Binding-site contacts:
Ligand atom N2 contacts residue LEU298 of chain 2.A at 3.7 Å.
Ligand atom N contacts residue LYS163 of chain 4.A at 3.9 Å.
Ligand atom C5 contacts residue ARG299 of chain 2.A at 3.4 Å.
Ligand atom C9 contacts residue THR179 of chain 2.A at 3.6 Å.
Ligand atom C4 contacts residue ASP174 of chain 2.A at 3.9 Å.
Ligand atom C16 contacts residue ASP174 of chain 2.A at 3.4 Å.
Ligand atom C14 contacts residue LEU298 of chain 2.A at 3.6 Å (hydrophobic).
Ligand atom C12 contacts residue SER175 of chain 2.A at 3.7 Å.
Ligand atom C13 contacts residue LEU142 of chain 2.A at 3.5 Å (hydrophobic).
Ligand atom N contacts residue LEU309 of chain 2.A at 3.5 Å.
Ligand atom C13 contacts residue SER175 of chain 2.A at 3.1 Å.
Ligand atom C4 contacts residue LYS163 of chain 4.A at 3.6 Å.
Ligand atom C4 contacts residue ARG299 of chain 2.A at 3.7 Å.
Ligand atom C12 contacts residue ASP174 of chain 2.A at 3.8 Å.
Ligand atom C11 contacts residue SO41 of chain 2.D at 3.5 Å.
Ligand atom S contacts residue ASP174 of chain 2.A at 3.6 Å (salt-bridge).
Ligand atom C8 contacts residue SO41 of chain 2.D at 3.1 Å.
Ligand atom C14 contacts residue SER175 of chain 2.A at 3.5 Å.
Ligand atom C14 contacts residue LEU142 of chain 2.A at 3.8 Å (hydrophobic).
Ligand atom C12 contacts residue TRP138 of chain 2.A at 3.7 Å (hydrophobic).
Ligand atom C14 contacts residue LYS295 of chain 2.A at 3.8 Å.
Ligand atom C7 contacts residue SO41 of chain 2.D at 3.5 Å.
Ligand atom C15 contacts residue ASP174 of chain 2.A at 3.7 Å.
Ligand atom C2 contacts residue ARG299 of chain 2.A at 3.7 Å.
Ligand atom C10 contacts residue LEU309 of chain 2.A at 3.4 Å (hydrophobic).
Ligand atom S contacts residue ARG299 of chain 2.A at 3.5 Å.
Ligand atom C8 contacts residue THR179 of chain 2.A at 3.8 Å.
Ligand atom C3 contacts residue ARG299 of chain 2.A at 3.8 Å.
Ligand atom C13 contacts residue TRP138 of chain 2.A at 3.9 Å (hydrophobic).
Ligand atom C contacts residue ARG299 of chain 2.A at 3.8 Å.
Ligand atom C13 contacts residue GLY176 of chain 2.A at 3.3 Å.
Ligand atom C15 contacts residue LYS295 of chain 2.A at 3.3 Å.
Ligand atom N1 contacts residue SO41 of chain 2.D at 3.2 Å (h-bond).
Ligand atom O contacts residue ARG299 of chain 2.A at 3.9 Å.
Ligand atom N1 contacts residue TRP138 of chain 2.A at 3.5 Å.
Ligand atom N1 contacts residue GLY176 of chain 2.A at 3.6 Å (h-bond).
Ligand atom N2 contacts residue PRO294 of chain 2.A at 3.4 Å.
Ligand atom N2 contacts residue LYS295 of chain 2.A at 2.9 Å (salt-bridge).
Ligand atom C12 contacts residue GLY176 of chain 2.A at 3.6 Å.
Ligand atom C7 contacts residue LEU302 of chain 2.A at 3.7 Å (hydrophobic).

Sequence of chain 4.A:
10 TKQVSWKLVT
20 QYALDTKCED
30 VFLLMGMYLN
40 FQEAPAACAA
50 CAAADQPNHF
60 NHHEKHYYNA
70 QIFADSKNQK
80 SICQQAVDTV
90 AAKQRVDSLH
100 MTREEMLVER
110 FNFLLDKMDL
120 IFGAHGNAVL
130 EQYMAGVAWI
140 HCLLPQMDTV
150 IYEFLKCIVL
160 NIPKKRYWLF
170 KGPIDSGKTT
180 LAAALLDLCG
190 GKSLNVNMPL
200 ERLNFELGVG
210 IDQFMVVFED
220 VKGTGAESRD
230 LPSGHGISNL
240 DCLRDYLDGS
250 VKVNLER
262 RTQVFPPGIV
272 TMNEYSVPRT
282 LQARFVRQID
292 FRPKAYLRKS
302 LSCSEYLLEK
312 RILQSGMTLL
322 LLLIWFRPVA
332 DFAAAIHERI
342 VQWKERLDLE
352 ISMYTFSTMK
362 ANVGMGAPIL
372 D

Sequence of chain 2.A:
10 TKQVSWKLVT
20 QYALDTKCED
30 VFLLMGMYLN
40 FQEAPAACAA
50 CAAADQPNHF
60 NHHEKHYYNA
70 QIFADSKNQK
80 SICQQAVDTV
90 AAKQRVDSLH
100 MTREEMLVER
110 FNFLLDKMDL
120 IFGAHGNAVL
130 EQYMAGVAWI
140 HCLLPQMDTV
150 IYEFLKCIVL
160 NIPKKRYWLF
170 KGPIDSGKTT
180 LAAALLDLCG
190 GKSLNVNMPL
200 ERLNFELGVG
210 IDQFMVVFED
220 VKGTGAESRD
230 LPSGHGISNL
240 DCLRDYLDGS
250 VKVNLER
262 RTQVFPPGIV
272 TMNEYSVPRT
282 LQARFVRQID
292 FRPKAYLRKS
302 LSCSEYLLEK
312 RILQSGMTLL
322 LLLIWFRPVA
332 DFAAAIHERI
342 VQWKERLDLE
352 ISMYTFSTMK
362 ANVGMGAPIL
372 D

A small-molecule ligand and the protein it binds are described below.
Small molecule (SMILES): c1ccc(Oc2ncccc2-c2nc3ccncc3s2)cc1